The small molecule below binds the protein below.
Small molecule (SMILES): CCCCCCCCCCCC[N+](C)(C)CCCS(=O)(=O)O

Sequence of chain 49.A:
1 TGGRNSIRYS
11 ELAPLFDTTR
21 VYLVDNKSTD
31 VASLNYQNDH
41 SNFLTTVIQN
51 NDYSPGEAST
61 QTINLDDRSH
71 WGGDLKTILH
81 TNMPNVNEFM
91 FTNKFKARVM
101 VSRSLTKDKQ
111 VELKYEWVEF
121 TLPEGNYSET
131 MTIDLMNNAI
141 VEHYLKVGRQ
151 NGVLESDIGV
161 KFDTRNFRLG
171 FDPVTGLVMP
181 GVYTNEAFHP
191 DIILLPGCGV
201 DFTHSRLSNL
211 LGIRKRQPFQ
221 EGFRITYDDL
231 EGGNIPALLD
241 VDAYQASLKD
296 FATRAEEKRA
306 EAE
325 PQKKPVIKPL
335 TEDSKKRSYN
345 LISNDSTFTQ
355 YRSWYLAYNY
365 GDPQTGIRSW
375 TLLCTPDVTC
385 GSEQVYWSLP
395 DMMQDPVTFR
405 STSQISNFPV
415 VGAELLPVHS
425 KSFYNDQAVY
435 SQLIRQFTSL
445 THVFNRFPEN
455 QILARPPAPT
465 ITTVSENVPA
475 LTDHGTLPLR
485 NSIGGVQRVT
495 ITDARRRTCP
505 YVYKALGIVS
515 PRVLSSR

Binding-site contacts:
Ligand atom S1 contacts residue LYS215 of chain 49.A at 4.1 Å.
Ligand atom O1S contacts residue LYS215 of chain 49.A at 3.9 Å.
Ligand atom C2 contacts residue TRP374 of chain 49.A at 4.0 Å (hydrophobic).
Ligand atom O1S contacts residue TRP374 of chain 49.A at 4.0 Å.
Ligand atom C2 contacts residue ARG224 of chain 49.A at 4.0 Å.
Ligand atom O3S contacts residue ARG224 of chain 49.A at 3.8 Å.
Ligand atom O2S contacts residue GLY222 of chain 49.A at 3.4 Å (h-bond).
Ligand atom O1S contacts residue PHE223 of chain 49.A at 3.2 Å.
Ligand atom S1 contacts residue ARG224 of chain 49.A at 4.0 Å.
Ligand atom O1S contacts residue ARG224 of chain 49.A at 2.9 Å (salt-bridge).
Ligand atom S1 contacts residue GLY222 of chain 49.A at 3.8 Å.
Ligand atom C3 contacts residue ASP229 of chain 49.A at 4.4 Å.
Ligand atom S1 contacts residue TRP374 of chain 49.A at 4.4 Å.
Ligand atom C1 contacts residue ARG224 of chain 49.A at 4.1 Å.
Ligand atom C3 contacts residue TRP374 of chain 49.A at 4.0 Å (hydrophobic).
Ligand atom C1 contacts residue TRP374 of chain 49.A at 3.3 Å (hydrophobic).
Ligand atom N1 contacts residue TRP374 of chain 49.A at 3.5 Å.
Ligand atom O2S contacts residue LYS215 of chain 49.A at 3.1 Å (salt-bridge).
Ligand atom O1S contacts residue GLY222 of chain 49.A at 3.0 Å (h-bond).